Sequence of chain 3.A:
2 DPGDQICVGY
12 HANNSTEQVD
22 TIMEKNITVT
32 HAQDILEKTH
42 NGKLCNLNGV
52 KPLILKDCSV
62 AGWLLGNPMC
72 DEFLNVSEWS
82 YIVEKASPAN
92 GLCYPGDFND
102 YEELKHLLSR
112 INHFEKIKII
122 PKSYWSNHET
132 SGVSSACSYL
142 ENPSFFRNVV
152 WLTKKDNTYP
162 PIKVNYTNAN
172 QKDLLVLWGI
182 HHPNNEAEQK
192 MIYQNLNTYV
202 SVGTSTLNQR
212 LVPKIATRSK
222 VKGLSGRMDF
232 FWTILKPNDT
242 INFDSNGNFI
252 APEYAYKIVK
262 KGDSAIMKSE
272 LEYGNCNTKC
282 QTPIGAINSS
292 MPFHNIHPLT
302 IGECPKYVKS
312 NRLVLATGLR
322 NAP

Binding-site contacts:
Ligand atom O5 contacts residue ASN27 of chain 3.A at 2.4 Å (h-bond).
Ligand atom C4 contacts residue ASN27 of chain 3.A at 4.1 Å.
Ligand atom C1 contacts residue ASN27 of chain 3.A at 1.4 Å.
Ligand atom C5 contacts residue ASN27 of chain 3.A at 3.7 Å.
Ligand atom C7 contacts residue ASN27 of chain 3.A at 3.7 Å.
Ligand atom O5 contacts residue GLN19 of chain 3.A at 3.9 Å.
Ligand atom C3 contacts residue ASN27 of chain 3.A at 3.6 Å.
Ligand atom O7 contacts residue ASN27 of chain 3.A at 4.4 Å.
Ligand atom N2 contacts residue ASN27 of chain 3.A at 2.6 Å (h-bond).
Ligand atom C2 contacts residue ASN27 of chain 3.A at 2.2 Å.

The protein below binds the small molecule below.
Small molecule (SMILES): CC(=O)N[C@@H]1[C@@H](O)[C@H](O)[C@@H](CO)O[C@H]1O